This protein binds this small molecule.
Small molecule (SMILES): Nc1nc2[nH]nc(CCC(=O)O)c(=O)c2c(=O)[nH]1

Sequence of chain 2.A:
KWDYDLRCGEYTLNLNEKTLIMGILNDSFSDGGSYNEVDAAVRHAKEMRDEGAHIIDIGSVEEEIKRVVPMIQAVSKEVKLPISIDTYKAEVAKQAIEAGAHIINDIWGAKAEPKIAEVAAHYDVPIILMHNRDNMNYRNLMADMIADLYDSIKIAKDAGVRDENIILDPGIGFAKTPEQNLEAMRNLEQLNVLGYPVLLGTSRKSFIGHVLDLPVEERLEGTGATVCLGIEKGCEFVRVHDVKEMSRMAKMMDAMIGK

Binding-site contacts:
Ligand atom O1 contacts residue MET165 of chain 2.A at 4.1 Å.
Ligand atom O1 contacts residue GLY236 of chain 2.A at 3.4 Å (h-bond).
Ligand atom C1 contacts residue ASN140 of chain 2.A at 3.5 Å.
Ligand atom C8 contacts residue ARG274 of chain 2.A at 3.7 Å.
Ligand atom O1 contacts residue LYS240 of chain 2.A at 3.2 Å (salt-bridge).
Ligand atom O3 contacts residue HIS276 of chain 2.A at 3.9 Å.
Ligand atom N1 contacts residue MET165 of chain 2.A at 3.8 Å.
Ligand atom C2 contacts residue ILE142 of chain 2.A at 3.6 Å (hydrophobic).
Ligand atom C1 contacts residue ARG274 of chain 2.A at 4.0 Å.
Ligand atom N3 contacts residue ARG274 of chain 2.A at 3.5 Å (salt-bridge).
Ligand atom N3 contacts residue ASP121 of chain 2.A at 2.8 Å (salt-bridge).
Ligand atom N1 contacts residue ASP204 of chain 2.A at 3.1 Å (salt-bridge).
Ligand atom N2 contacts residue ARG274 of chain 2.A at 3.8 Å.
Ligand atom C5 contacts residue ARG274 of chain 2.A at 3.6 Å.
Ligand atom N3 contacts residue ILE142 of chain 2.A at 3.3 Å.
Ligand atom C9 contacts residue ARG274 of chain 2.A at 3.8 Å.
Ligand atom O2 contacts residue LYS240 of chain 2.A at 3.0 Å.
Ligand atom O3 contacts residue ARG274 of chain 2.A at 2.9 Å (salt-bridge).
Ligand atom C1 contacts residue MET165 of chain 2.A at 4.1 Å (hydrophobic).
Ligand atom O2 contacts residue PHE209 of chain 2.A at 3.6 Å.
Ligand atom N2 contacts residue ASN140 of chain 2.A at 3.1 Å (h-bond).
Ligand atom N1 contacts residue ARG274 of chain 2.A at 3.9 Å.
Ligand atom N5 contacts residue ILE163 of chain 2.A at 3.4 Å.
Ligand atom C6 contacts residue PHE209 of chain 2.A at 3.9 Å (hydrophobic).
Ligand atom N5 contacts residue LEU234 of chain 2.A at 3.5 Å.
Ligand atom N4 contacts residue ARG274 of chain 2.A at 3.3 Å (salt-bridge).
Ligand atom C2 contacts residue ASP121 of chain 2.A at 4.0 Å.
Ligand atom C4 contacts residue ARG274 of chain 2.A at 4.0 Å.
Ligand atom N5 contacts residue ASN140 of chain 2.A at 2.6 Å (h-bond).
Ligand atom N2 contacts residue ILE142 of chain 2.A at 3.7 Å.
Ligand atom C2 contacts residue ASN140 of chain 2.A at 4.0 Å.
Ligand atom N4 contacts residue ASP121 of chain 2.A at 3.1 Å (salt-bridge).
Ligand atom C2 contacts residue ARG274 of chain 2.A at 3.6 Å.
Ligand atom O2 contacts residue ARG274 of chain 2.A at 3.6 Å.
Ligand atom C1 contacts residue ASP204 of chain 2.A at 3.7 Å.
Ligand atom C3 contacts residue ARG274 of chain 2.A at 3.5 Å.
Ligand atom N4 contacts residue ILE142 of chain 2.A at 4.0 Å.
Ligand atom C6 contacts residue ARG274 of chain 2.A at 3.3 Å.
Ligand atom N5 contacts residue ASP204 of chain 2.A at 3.4 Å (salt-bridge).
Ligand atom C4 contacts residue MET165 of chain 2.A at 3.8 Å (hydrophobic).